Sequence of chain 1.D:
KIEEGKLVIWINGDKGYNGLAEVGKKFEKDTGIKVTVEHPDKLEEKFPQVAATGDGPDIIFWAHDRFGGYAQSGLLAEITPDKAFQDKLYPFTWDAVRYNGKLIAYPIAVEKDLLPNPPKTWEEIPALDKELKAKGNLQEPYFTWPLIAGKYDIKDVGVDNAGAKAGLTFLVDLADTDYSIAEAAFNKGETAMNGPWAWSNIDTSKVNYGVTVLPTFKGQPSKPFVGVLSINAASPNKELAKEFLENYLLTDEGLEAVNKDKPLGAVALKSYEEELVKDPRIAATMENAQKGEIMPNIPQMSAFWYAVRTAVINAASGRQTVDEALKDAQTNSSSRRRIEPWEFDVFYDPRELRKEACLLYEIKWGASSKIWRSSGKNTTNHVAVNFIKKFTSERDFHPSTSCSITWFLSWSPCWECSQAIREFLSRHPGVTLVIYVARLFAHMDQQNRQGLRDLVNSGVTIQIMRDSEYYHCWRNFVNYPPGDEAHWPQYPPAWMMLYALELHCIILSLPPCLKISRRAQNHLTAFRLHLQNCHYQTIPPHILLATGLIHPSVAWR

This small molecule binds to this protein.
Small molecule (SMILES): OC[C@H]1O[C@H](O[C@H]2[C@H](O)[C@@H](O)[C@@H](O)O[C@@H]2CO)[C@H](O)[C@@H](O)[C@@H]1O

Binding-site contacts:
Ligand atom C1 contacts residue TRP63 of chain 1.D at 3.9 Å (hydrophobic).
Ligand atom O6 contacts residue MET337 of chain 1.D at 4.1 Å.
Ligand atom O3 contacts residue ARG67 of chain 1.D at 3.1 Å.
Ligand atom O4 contacts residue TRP341 of chain 1.D at 3.3 Å.
Ligand atom C6 contacts residue TRP341 of chain 1.D at 3.1 Å (hydrophobic).
Ligand atom C4 contacts residue TRP341 of chain 1.D at 3.9 Å (hydrophobic).
Ligand atom C5 contacts residue TYR156 of chain 1.D at 3.5 Å (hydrophobic).
Ligand atom O2 contacts residue TRP63 of chain 1.D at 4.0 Å.
Ligand atom O1 contacts residue LYS16 of chain 1.D at 3.1 Å (salt-bridge).
Ligand atom O3 contacts residue TRP63 of chain 1.D at 3.0 Å (h-bond).
Ligand atom C4 contacts residue TYR156 of chain 1.D at 3.5 Å (hydrophobic).
Ligand atom O3 contacts residue PHE259 of chain 1.D at 3.2 Å.
Ligand atom C2 contacts residue PHE259 of chain 1.D at 4.0 Å (hydrophobic).
Ligand atom C2 contacts residue ASP66 of chain 1.D at 4.0 Å.
Ligand atom O6 contacts residue TYR156 of chain 1.D at 3.1 Å.
Ligand atom O6 contacts residue ASP66 of chain 1.D at 2.7 Å (salt-bridge).
Ligand atom C3 contacts residue TYR156 of chain 1.D at 3.9 Å (hydrophobic).
Ligand atom O6 contacts residue GLU154 of chain 1.D at 4.0 Å.
Ligand atom O5 contacts residue ASP66 of chain 1.D at 2.4 Å (salt-bridge).
Ligand atom O1 contacts residue ASN13 of chain 1.D at 3.9 Å.
Ligand atom C3 contacts residue ASP66 of chain 1.D at 3.4 Å.
Ligand atom C4 contacts residue ASP66 of chain 1.D at 3.2 Å.
Ligand atom C2 contacts residue TYR156 of chain 1.D at 3.5 Å (hydrophobic).
Ligand atom O2 contacts residue GLU112 of chain 1.D at 2.3 Å (salt-bridge).
Ligand atom O4 contacts residue TYR156 of chain 1.D at 2.7 Å (h-bond).
Ligand atom C2 contacts residue TRP63 of chain 1.D at 3.3 Å (hydrophobic).
Ligand atom O4 contacts residue ARG67 of chain 1.D at 3.7 Å.
Ligand atom C3 contacts residue TRP63 of chain 1.D at 3.9 Å (hydrophobic).
Ligand atom C2 contacts residue GLU112 of chain 1.D at 3.5 Å.
Ligand atom C6 contacts residue ASP66 of chain 1.D at 2.9 Å.
Ligand atom C6 contacts residue TYR156 of chain 1.D at 3.3 Å (hydrophobic).
Ligand atom C5 contacts residue ASP66 of chain 1.D at 2.9 Å.
Ligand atom C1 contacts residue TYR156 of chain 1.D at 4.0 Å (hydrophobic).
Ligand atom O3 contacts residue ASP66 of chain 1.D at 2.5 Å (salt-bridge).
Ligand atom O2 contacts residue TYR156 of chain 1.D at 2.3 Å (h-bond).
Ligand atom O6 contacts residue TRP341 of chain 1.D at 2.7 Å (h-bond).
Ligand atom C3 contacts residue ARG67 of chain 1.D at 3.3 Å.
Ligand atom C6 contacts residue MET331 of chain 1.D at 3.5 Å (hydrophobic).
Ligand atom C1 contacts residue ASP66 of chain 1.D at 3.5 Å.
Ligand atom O6 contacts residue MET331 of chain 1.D at 3.7 Å.